Sequence of chain 6.A:
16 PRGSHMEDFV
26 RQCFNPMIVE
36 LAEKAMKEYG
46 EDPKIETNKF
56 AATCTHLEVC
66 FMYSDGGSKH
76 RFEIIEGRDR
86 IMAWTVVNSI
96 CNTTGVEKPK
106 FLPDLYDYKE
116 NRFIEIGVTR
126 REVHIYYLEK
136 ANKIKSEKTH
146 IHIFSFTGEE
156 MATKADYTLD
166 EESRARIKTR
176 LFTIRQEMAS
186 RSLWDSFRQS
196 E

Binding-site contacts:
Ligand atom N05 contacts residue ILE79 of chain 6.A at 4.5 Å.
Ligand atom O07 contacts residue MET32 of chain 6.A at 4.3 Å.
Ligand atom C33 contacts residue ILE79 of chain 6.A at 4.0 Å (hydrophobic).
Ligand atom C28 contacts residue ILE33 of chain 6.A at 4.5 Å (hydrophobic).
Ligand atom C34 contacts residue PHE66 of chain 6.A at 4.0 Å (hydrophobic).
Ligand atom C37 contacts residue ILE79 of chain 6.A at 3.9 Å (hydrophobic).
Ligand atom O06 contacts residue ARG83 of chain 6.A at 4.3 Å.
Ligand atom C36 contacts residue ARG83 of chain 6.A at 4.1 Å.
Ligand atom C29 contacts residue PHE66 of chain 6.A at 4.3 Å (hydrophobic).
Ligand atom C35 contacts residue ARG83 of chain 6.A at 4.2 Å.
Ligand atom C07 contacts residue MET32 of chain 6.A at 4.1 Å (hydrophobic).
Ligand atom C06 contacts residue MET32 of chain 6.A at 3.5 Å (hydrophobic).
Ligand atom C35 contacts residue GLY82 of chain 6.A at 4.1 Å.
Ligand atom O03 contacts residue MET32 of chain 6.A at 4.2 Å.
Ligand atom C27 contacts residue PHE66 of chain 6.A at 4.0 Å (hydrophobic).
Ligand atom C28 contacts residue PHE66 of chain 6.A at 4.0 Å (hydrophobic).
Ligand atom C34 contacts residue LEU36 of chain 6.A at 4.4 Å (hydrophobic).
Ligand atom C06 contacts residue ILE79 of chain 6.A at 4.2 Å (hydrophobic).
Ligand atom C27 contacts residue MET67 of chain 6.A at 4.5 Å (hydrophobic).
Ligand atom C35 contacts residue ILE79 of chain 6.A at 3.9 Å (hydrophobic).
Ligand atom C35 contacts residue PHE66 of chain 6.A at 4.2 Å (hydrophobic).
Ligand atom N04 contacts residue PHE66 of chain 6.A at 4.1 Å.
Ligand atom C07 contacts residue ILE79 of chain 6.A at 4.5 Å (hydrophobic).
Ligand atom O03 contacts residue ASN30 of chain 6.A at 4.0 Å.
Ligand atom C34 contacts residue MET32 of chain 6.A at 4.3 Å (hydrophobic).
Ligand atom C35 contacts residue GLU81 of chain 6.A at 3.6 Å.
Ligand atom C26 contacts residue PHE66 of chain 6.A at 3.6 Å (hydrophobic).
Ligand atom C04 contacts residue MET32 of chain 6.A at 3.8 Å (hydrophobic).
Ligand atom N06 contacts residue PHE66 of chain 6.A at 4.4 Å.
Ligand atom C36 contacts residue GLU81 of chain 6.A at 4.3 Å.
Ligand atom C36 contacts residue ILE79 of chain 6.A at 3.9 Å (hydrophobic).
Ligand atom O06 contacts residue ILE79 of chain 6.A at 3.7 Å.
Ligand atom N06 contacts residue ILE79 of chain 6.A at 4.2 Å.
Ligand atom C05 contacts residue PHE66 of chain 6.A at 4.2 Å (hydrophobic).
Ligand atom C08 contacts residue MET32 of chain 6.A at 3.5 Å (hydrophobic).
Ligand atom C05 contacts residue MET32 of chain 6.A at 4.3 Å (hydrophobic).
Ligand atom C04 contacts residue PHE66 of chain 6.A at 4.4 Å (hydrophobic).
Ligand atom C05 contacts residue ILE79 of chain 6.A at 4.2 Å (hydrophobic).
Ligand atom C06 contacts residue PHE66 of chain 6.A at 3.7 Å (hydrophobic).

The protein below binds the small molecule below.
Small molecule (SMILES): C[C@H](C[C@@H](C[C@H](C[C@@H](C[C@@H](CCN1CCCC1=O)N1CCCC1=O)N1CCCC1=O)N1CCCC1=O)N1CCCC1=O)N1CCCC1=O